Sequence of chain 1.C:
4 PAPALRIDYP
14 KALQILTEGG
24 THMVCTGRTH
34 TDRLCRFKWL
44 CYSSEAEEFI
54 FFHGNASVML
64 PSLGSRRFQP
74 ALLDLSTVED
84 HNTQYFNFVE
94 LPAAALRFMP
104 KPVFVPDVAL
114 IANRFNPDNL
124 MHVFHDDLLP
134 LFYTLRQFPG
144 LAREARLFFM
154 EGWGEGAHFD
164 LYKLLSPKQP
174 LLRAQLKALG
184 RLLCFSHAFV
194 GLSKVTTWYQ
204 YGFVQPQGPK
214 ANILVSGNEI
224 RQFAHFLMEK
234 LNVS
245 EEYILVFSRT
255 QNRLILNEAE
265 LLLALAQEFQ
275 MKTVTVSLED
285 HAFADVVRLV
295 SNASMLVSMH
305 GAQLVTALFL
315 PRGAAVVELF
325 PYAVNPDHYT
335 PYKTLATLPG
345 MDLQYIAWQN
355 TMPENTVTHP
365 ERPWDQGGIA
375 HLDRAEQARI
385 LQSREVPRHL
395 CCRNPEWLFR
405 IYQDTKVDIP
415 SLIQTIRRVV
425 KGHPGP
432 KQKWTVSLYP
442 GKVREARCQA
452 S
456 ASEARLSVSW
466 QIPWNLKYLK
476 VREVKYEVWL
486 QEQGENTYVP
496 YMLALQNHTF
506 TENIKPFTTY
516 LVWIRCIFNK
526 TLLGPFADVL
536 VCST

This protein binds this small molecule.
Small molecule (SMILES): CC(=O)N[C@@H]1[C@@H](O)[C@H](O)[C@@H](CO)O[C@H]1O

Sequence of chain 1.D:
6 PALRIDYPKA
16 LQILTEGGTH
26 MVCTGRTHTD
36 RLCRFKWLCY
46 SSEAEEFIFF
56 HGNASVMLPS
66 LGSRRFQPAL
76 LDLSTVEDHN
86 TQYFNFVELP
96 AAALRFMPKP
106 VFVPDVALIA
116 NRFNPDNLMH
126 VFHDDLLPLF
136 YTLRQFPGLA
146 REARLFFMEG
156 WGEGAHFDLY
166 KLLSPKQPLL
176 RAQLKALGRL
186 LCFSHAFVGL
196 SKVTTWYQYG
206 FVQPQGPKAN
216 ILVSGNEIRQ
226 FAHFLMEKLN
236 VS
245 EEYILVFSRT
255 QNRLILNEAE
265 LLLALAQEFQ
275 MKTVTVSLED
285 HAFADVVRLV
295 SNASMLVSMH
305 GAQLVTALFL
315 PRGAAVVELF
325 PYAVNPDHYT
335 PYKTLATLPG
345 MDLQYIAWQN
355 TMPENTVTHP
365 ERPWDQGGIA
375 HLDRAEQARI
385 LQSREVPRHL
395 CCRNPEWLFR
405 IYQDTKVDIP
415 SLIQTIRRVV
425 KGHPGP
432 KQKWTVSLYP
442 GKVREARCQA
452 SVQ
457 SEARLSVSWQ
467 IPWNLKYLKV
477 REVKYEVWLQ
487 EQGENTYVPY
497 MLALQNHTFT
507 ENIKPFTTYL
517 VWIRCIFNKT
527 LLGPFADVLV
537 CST

Binding-site contacts:
Ligand atom C6 contacts residue ASN58 of chain 1.D at 4.2 Å.
Ligand atom C7 contacts residue HIS228 of chain 1.C at 4.0 Å.
Ligand atom O7 contacts residue ASN58 of chain 1.D at 3.5 Å (h-bond).
Ligand atom N2 contacts residue ASN58 of chain 1.D at 2.8 Å (h-bond).
Ligand atom C8 contacts residue ASN58 of chain 1.D at 3.6 Å.
Ligand atom C8 contacts residue GLN225 of chain 1.C at 4.0 Å.
Ligand atom O5 contacts residue ASN58 of chain 1.D at 2.4 Å (h-bond).
Ligand atom C3 contacts residue ASN58 of chain 1.D at 3.7 Å.
Ligand atom C4 contacts residue ASN58 of chain 1.D at 4.3 Å.
Ligand atom C5 contacts residue ASN58 of chain 1.D at 3.7 Å.
Ligand atom N2 contacts residue HIS228 of chain 1.C at 4.4 Å.
Ligand atom C2 contacts residue ASN58 of chain 1.D at 2.4 Å.
Ligand atom C8 contacts residue HIS228 of chain 1.C at 3.6 Å.
Ligand atom O7 contacts residue ALA59 of chain 1.D at 4.4 Å.
Ligand atom C1 contacts residue ASN58 of chain 1.D at 1.4 Å.
Ligand atom O7 contacts residue HIS228 of chain 1.C at 4.4 Å.
Ligand atom O3 contacts residue HIS228 of chain 1.C at 4.2 Å.
Ligand atom C7 contacts residue ASN58 of chain 1.D at 3.3 Å.